The protein below binds the small molecule below.
Small molecule (SMILES): N#C[Fe]([Ni])(C#N)C=O

Binding-site contacts:
Ligand atom O3 contacts residue VAL500 of chain 1.A at 3.5 Å.
Ligand atom FE contacts residue CYS64 of chain 1.A at 2.2 Å.
Ligand atom C2 contacts residue ARG479 of chain 1.A at 3.4 Å.
Ligand atom N2 contacts residue PRO478 of chain 1.A at 3.4 Å.
Ligand atom C3 contacts residue THR67 of chain 1.A at 3.7 Å.
Ligand atom NI contacts residue CYS546 of chain 1.A at 2.3 Å.
Ligand atom O3 contacts residue CYS64 of chain 1.A at 4.1 Å.
Ligand atom O3 contacts residue ALA477 of chain 1.A at 3.7 Å.
Ligand atom NI contacts residue CYS64 of chain 1.A at 2.3 Å.
Ligand atom O3 contacts residue LEU482 of chain 1.A at 3.4 Å.
Ligand atom N2 contacts residue ALA477 of chain 1.A at 3.7 Å.
Ligand atom C1 contacts residue CYS546 of chain 1.A at 3.9 Å (hydrophobic).
Ligand atom N1 contacts residue ARG479 of chain 1.A at 3.7 Å.
Ligand atom C3 contacts residue CYS549 of chain 1.A at 3.2 Å (hydrophobic).
Ligand atom N2 contacts residue CYS64 of chain 1.A at 3.4 Å.
Ligand atom N1 contacts residue CYS549 of chain 1.A at 3.3 Å.
Ligand atom C2 contacts residue CYS64 of chain 1.A at 3.1 Å (hydrophobic).
Ligand atom N2 contacts residue ARG479 of chain 1.A at 3.0 Å (salt-bridge).
Ligand atom C2 contacts residue CMO1 of chain 1.G at 3.7 Å.
Ligand atom O3 contacts residue THR67 of chain 1.A at 3.6 Å (h-bond).
Ligand atom C3 contacts residue PRO501 of chain 1.A at 3.8 Å (hydrophobic).
Ligand atom C1 contacts residue ARG479 of chain 1.A at 3.5 Å.
Ligand atom C1 contacts residue PRO501 of chain 1.A at 3.7 Å (hydrophobic).
Ligand atom N1 contacts residue CYS546 of chain 1.A at 4.0 Å.
Ligand atom N1 contacts residue PRO501 of chain 1.A at 3.5 Å.
Ligand atom C1 contacts residue CYS549 of chain 1.A at 3.0 Å (hydrophobic).
Ligand atom FE contacts residue CMO1 of chain 1.G at 3.5 Å.
Ligand atom N1 contacts residue SER502 of chain 1.A at 2.8 Å (h-bond).
Ligand atom C3 contacts residue CYS64 of chain 1.A at 3.2 Å (hydrophobic).
Ligand atom NI contacts residue CYS549 of chain 1.A at 2.4 Å.
Ligand atom C1 contacts residue SER502 of chain 1.A at 3.8 Å.
Ligand atom N1 contacts residue VAL500 of chain 1.A at 3.8 Å.
Ligand atom NI contacts residue CYS61 of chain 1.A at 2.3 Å.
Ligand atom FE contacts residue CYS549 of chain 1.A at 2.3 Å.
Ligand atom O3 contacts residue PRO501 of chain 1.A at 3.4 Å.
Ligand atom C3 contacts residue VAL500 of chain 1.A at 3.5 Å (hydrophobic).
Ligand atom NI contacts residue CMO1 of chain 1.G at 1.8 Å.
Ligand atom O3 contacts residue HIS68 of chain 1.A at 3.6 Å.
Ligand atom C1 contacts residue VAL500 of chain 1.A at 3.7 Å (hydrophobic).
Ligand atom C3 contacts residue HIS68 of chain 1.A at 3.5 Å.

Sequence of chain 1.A:
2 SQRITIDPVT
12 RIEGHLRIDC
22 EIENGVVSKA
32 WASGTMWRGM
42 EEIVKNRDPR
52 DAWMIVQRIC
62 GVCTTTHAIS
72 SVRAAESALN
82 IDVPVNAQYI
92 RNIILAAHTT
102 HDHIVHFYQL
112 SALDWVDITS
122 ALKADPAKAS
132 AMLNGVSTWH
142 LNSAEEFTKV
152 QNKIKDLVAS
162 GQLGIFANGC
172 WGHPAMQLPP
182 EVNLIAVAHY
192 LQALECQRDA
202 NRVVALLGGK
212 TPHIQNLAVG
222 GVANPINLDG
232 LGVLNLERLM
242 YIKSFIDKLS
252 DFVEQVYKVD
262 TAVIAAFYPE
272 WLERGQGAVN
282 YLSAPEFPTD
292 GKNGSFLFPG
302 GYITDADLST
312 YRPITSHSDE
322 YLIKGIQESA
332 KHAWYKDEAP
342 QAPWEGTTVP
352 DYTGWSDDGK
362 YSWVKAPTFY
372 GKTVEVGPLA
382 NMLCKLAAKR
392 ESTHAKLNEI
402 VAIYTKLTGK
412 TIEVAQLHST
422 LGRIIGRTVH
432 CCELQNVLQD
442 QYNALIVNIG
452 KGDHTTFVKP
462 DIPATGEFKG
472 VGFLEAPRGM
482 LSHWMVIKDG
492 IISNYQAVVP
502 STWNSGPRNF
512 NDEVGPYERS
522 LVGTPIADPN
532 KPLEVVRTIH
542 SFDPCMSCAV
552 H